Binding-site contacts:
Ligand atom C10 contacts residue LEU397 of chain 1.C at 4.3 Å (hydrophobic).
Ligand atom C16 contacts residue SER348 of chain 1.C at 4.5 Å.
Ligand atom O2 contacts residue LYS393 of chain 1.C at 3.4 Å (salt-bridge).
Ligand atom C21 contacts residue MET438 of chain 1.C at 4.4 Å (hydrophobic).
Ligand atom C11 contacts residue SER348 of chain 1.C at 3.1 Å.
Ligand atom C1 contacts residue LEU397 of chain 1.C at 4.1 Å (hydrophobic).
Ligand atom C23 contacts residue MET438 of chain 1.C at 4.0 Å (hydrophobic).
Ligand atom O2 contacts residue GLY336 of chain 1.C at 3.4 Å (h-bond).
Ligand atom C9 contacts residue LEU347 of chain 1.C at 3.8 Å (hydrophobic).
Ligand atom C13 contacts residue GLY350 of chain 1.C at 4.4 Å.
Ligand atom C12 contacts residue LEU347 of chain 1.C at 3.7 Å (hydrophobic).
Ligand atom O1 contacts residue TRP337 of chain 1.C at 4.2 Å.
Ligand atom C13 contacts residue SER348 of chain 1.C at 3.3 Å.
Ligand atom O1 contacts residue PRO340 of chain 1.C at 4.5 Å.
Ligand atom O5 contacts residue PRO440 of chain 1.C at 3.6 Å.
Ligand atom C1 contacts residue LYS393 of chain 1.C at 3.9 Å.
Ligand atom O3 contacts residue LEU347 of chain 1.C at 4.0 Å.
Ligand atom C14 contacts residue LEU347 of chain 1.C at 4.1 Å (hydrophobic).
Ligand atom C1 contacts residue GLY336 of chain 1.C at 4.2 Å.
Ligand atom C22 contacts residue MET438 of chain 1.C at 3.4 Å (hydrophobic).
Ligand atom C10 contacts residue GLY336 of chain 1.C at 4.2 Å.
Ligand atom C12 contacts residue SER348 of chain 1.C at 4.4 Å.
Ligand atom C12 contacts residue GLY350 of chain 1.C at 4.2 Å.
Ligand atom O5 contacts residue MET438 of chain 1.C at 4.3 Å.
Ligand atom C14 contacts residue SER348 of chain 1.C at 4.1 Å.
Ligand atom C13 contacts residue LEU347 of chain 1.C at 3.7 Å (hydrophobic).
Ligand atom O3 contacts residue LYS393 of chain 1.C at 3.6 Å.
Ligand atom C7 contacts residue LEU347 of chain 1.C at 3.0 Å (hydrophobic).
Ligand atom O2 contacts residue LEU397 of chain 1.C at 3.6 Å.
Ligand atom C15 contacts residue LEU347 of chain 1.C at 4.0 Å (hydrophobic).
Ligand atom C15 contacts residue SER348 of chain 1.C at 3.4 Å.
Ligand atom C8 contacts residue LEU347 of chain 1.C at 3.6 Å (hydrophobic).

Sequence of chain 1.C:
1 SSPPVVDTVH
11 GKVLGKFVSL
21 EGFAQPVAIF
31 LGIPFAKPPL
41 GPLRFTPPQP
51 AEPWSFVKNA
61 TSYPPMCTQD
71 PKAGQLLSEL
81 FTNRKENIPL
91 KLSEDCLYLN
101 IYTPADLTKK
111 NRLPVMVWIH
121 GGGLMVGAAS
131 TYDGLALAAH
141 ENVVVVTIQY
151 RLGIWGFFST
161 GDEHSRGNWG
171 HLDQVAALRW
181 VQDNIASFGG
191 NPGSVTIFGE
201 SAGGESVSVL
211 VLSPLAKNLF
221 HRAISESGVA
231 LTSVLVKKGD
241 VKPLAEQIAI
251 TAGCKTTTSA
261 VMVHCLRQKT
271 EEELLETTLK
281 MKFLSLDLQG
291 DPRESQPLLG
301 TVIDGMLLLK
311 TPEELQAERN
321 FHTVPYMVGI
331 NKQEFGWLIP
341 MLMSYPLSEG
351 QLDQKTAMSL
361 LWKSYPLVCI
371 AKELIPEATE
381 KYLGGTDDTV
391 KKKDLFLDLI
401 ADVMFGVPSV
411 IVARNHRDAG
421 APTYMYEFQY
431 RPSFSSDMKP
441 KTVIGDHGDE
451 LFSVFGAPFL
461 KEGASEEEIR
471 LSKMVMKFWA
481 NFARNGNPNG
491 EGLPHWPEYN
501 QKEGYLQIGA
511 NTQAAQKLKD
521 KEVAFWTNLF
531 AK

A small-molecule ligand and the protein it binds are described below.
Small molecule (SMILES): C[C@H]1C=CC2=CCC[C@H](O)[C@@H]2[C@H]1CC[C@H]1C[C@@H](O)CC(=O)O1